Sequence of chain 1.H:
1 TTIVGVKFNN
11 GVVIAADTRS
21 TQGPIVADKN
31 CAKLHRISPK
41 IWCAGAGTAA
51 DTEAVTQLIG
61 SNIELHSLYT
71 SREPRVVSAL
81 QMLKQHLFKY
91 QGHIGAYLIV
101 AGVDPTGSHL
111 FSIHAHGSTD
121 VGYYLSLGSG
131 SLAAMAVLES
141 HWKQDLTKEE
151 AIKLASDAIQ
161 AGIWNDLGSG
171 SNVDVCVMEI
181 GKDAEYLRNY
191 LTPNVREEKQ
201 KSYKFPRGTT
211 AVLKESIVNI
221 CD

Binding-site contacts:
Ligand atom O20 contacts residue THR21 of chain 1.N at 2.8 Å (h-bond).
Ligand atom C34 contacts residue GLY47 of chain 1.N at 3.0 Å.
Ligand atom O29 contacts residue THR1 of chain 1.N at 3.7 Å.
Ligand atom C18 contacts residue THR21 of chain 1.N at 4.0 Å.
Ligand atom O20 contacts residue THR20 of chain 1.N at 3.2 Å.
Ligand atom C33 contacts residue GLY47 of chain 1.N at 3.8 Å.
Ligand atom N17 contacts residue THR21 of chain 1.N at 2.9 Å (h-bond).
Ligand atom C18 contacts residue GLY47 of chain 1.N at 3.4 Å.
Ligand atom N36 contacts residue THR22 of chain 1.N at 3.4 Å.
Ligand atom C24 contacts residue SER46 of chain 1.N at 3.6 Å.
Ligand atom C11 contacts residue THR21 of chain 1.N at 3.3 Å.
Ligand atom C22 contacts residue GLY47 of chain 1.N at 3.9 Å.
Ligand atom C28 contacts residue THR1 of chain 1.N at 3.7 Å.
Ligand atom C23 contacts residue LYS33 of chain 1.N at 3.6 Å.
Ligand atom C26 contacts residue THR1 of chain 1.N at 1.5 Å.
Ligand atom C22 contacts residue THR1 of chain 1.N at 2.4 Å.
Ligand atom C24 contacts residue GLY47 of chain 1.N at 3.5 Å.
Ligand atom C5 contacts residue HIS116 of chain 1.H at 3.9 Å.
Ligand atom C18 contacts residue ALA49 of chain 1.N at 3.9 Å (hydrophobic).
Ligand atom O16 contacts residue ALA49 of chain 1.N at 3.9 Å.
Ligand atom C14 contacts residue SER118 of chain 1.H at 3.1 Å.
Ligand atom C25 contacts residue THR20 of chain 1.N at 3.3 Å.
Ligand atom C27 contacts residue THR1 of chain 1.N at 2.5 Å.
Ligand atom C15 contacts residue THR21 of chain 1.N at 3.5 Å.
Ligand atom C8 contacts residue THR22 of chain 1.N at 3.8 Å.
Ligand atom C23 contacts residue THR1 of chain 1.N at 3.0 Å.
Ligand atom C26 contacts residue GLY47 of chain 1.N at 4.0 Å.
Ligand atom C11 contacts residue THR22 of chain 1.N at 3.3 Å.
Ligand atom O29 contacts residue SER46 of chain 1.N at 3.9 Å.
Ligand atom C12 contacts residue THR22 of chain 1.N at 3.7 Å.
Ligand atom O29 contacts residue GLY47 of chain 1.N at 2.9 Å (h-bond).
Ligand atom C24 contacts residue THR1 of chain 1.N at 3.8 Å.
Ligand atom C25 contacts residue LYS33 of chain 1.N at 3.9 Å.
Ligand atom C24 contacts residue ARG45 of chain 1.N at 3.5 Å.
Ligand atom C28 contacts residue GLY47 of chain 1.N at 3.7 Å.
Ligand atom C19 contacts residue GLY47 of chain 1.N at 3.7 Å.
Ligand atom O9 contacts residue THR21 of chain 1.N at 3.8 Å.
Ligand atom O9 contacts residue THR22 of chain 1.N at 3.9 Å.
Ligand atom N21 contacts residue GLY47 of chain 1.N at 2.9 Å (h-bond).
Ligand atom N21 contacts residue THR1 of chain 1.N at 3.7 Å.

The protein below binds the small molecule below.
Small molecule (SMILES): CC(C)[C@H](NC(=O)N[C@H](C(=O)N[C@H]1/C=C/CCNC(=O)C=C[C@H](C(C)C)NC1=O)C(C)C)C(=O)O

Sequence of chain 1.N:
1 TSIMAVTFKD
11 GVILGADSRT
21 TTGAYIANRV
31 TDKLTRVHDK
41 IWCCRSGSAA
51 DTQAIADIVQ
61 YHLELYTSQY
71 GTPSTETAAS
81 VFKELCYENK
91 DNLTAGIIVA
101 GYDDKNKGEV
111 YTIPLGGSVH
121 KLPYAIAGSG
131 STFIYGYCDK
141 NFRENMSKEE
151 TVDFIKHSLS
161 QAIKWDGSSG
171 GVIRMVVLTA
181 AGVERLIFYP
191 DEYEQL